Binding-site contacts:
Ligand atom N3 contacts residue NDP1 of chain 1.F at 2.9 Å (h-bond).
Ligand atom N3 contacts residue SER115 of chain 1.A at 4.1 Å.
Ligand atom C2 contacts residue PHE117 of chain 1.A at 3.6 Å (hydrophobic).
Ligand atom NAH contacts residue PHE117 of chain 1.A at 3.8 Å.
Ligand atom NAA contacts residue ARG34 of chain 1.A at 3.3 Å (salt-bridge).
Ligand atom C4 contacts residue NDP1 of chain 1.F at 3.4 Å.
Ligand atom NAI contacts residue NDP1 of chain 1.F at 3.1 Å (h-bond).
Ligand atom N3 contacts residue PHE117 of chain 1.A at 3.6 Å.
Ligand atom NAA contacts residue PRO230 of chain 1.A at 3.8 Å.
Ligand atom C2 contacts residue NDP1 of chain 1.F at 3.7 Å.
Ligand atom C6 contacts residue NDP1 of chain 1.F at 3.5 Å.
Ligand atom C4 contacts residue SER115 of chain 1.A at 3.9 Å.
Ligand atom C4 contacts residue PHE117 of chain 1.A at 3.4 Å (hydrophobic).
Ligand atom NAI contacts residue ALA116 of chain 1.A at 4.4 Å.
Ligand atom NAA contacts residue PHE117 of chain 1.A at 4.1 Å.
Ligand atom N1 contacts residue PHE117 of chain 1.A at 3.7 Å.
Ligand atom N3 contacts residue TYR194 of chain 1.A at 3.8 Å.
Ligand atom NAA contacts residue NDP1 of chain 1.F at 3.5 Å (h-bond).
Ligand atom NAH contacts residue ASP181 of chain 1.A at 3.7 Å.
Ligand atom C2 contacts residue TYR194 of chain 1.A at 3.8 Å (hydrophobic).
Ligand atom N1 contacts residue NDP1 of chain 1.F at 3.6 Å.
Ligand atom NAI contacts residue SER115 of chain 1.A at 2.9 Å (h-bond).
Ligand atom C6 contacts residue PHE117 of chain 1.A at 3.6 Å (hydrophobic).
Ligand atom NAI contacts residue PHE117 of chain 1.A at 3.5 Å.
Ligand atom C5 contacts residue NDP1 of chain 1.F at 2.8 Å.
Ligand atom NAA contacts residue LEU228 of chain 1.A at 4.0 Å.
Ligand atom C5 contacts residue PHE117 of chain 1.A at 3.8 Å (hydrophobic).
Ligand atom C6 contacts residue ARG34 of chain 1.A at 4.3 Å.
Ligand atom NAH contacts residue TYR194 of chain 1.A at 2.9 Å (h-bond).
Ligand atom NAH contacts residue NDP1 of chain 1.F at 3.4 Å.

Sequence of chain 1.A:
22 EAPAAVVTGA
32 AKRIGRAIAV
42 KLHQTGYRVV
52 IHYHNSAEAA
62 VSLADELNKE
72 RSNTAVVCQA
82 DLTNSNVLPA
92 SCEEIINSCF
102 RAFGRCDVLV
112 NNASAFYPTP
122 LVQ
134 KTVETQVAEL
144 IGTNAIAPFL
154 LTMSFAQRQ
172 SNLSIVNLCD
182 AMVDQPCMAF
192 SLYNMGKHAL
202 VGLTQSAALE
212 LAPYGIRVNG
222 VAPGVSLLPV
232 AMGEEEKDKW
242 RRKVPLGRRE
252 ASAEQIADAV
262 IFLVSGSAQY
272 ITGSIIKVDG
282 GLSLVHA

The small molecule below binds the protein below.
Small molecule (SMILES): Nc1cc(N)nc(N)n1